A protein and the small-molecule ligand that binds it are described below.
Small molecule (SMILES): CCCCCCCCO[C@@H]1O[C@H](CO)[C@H](O)[C@H](O)[C@H]1O[C@@H]1O[C@@H](C)[C@@H](O)[C@@H](O)[C@@H]1O

Binding-site contacts:
Ligand atom C6A contacts residue TYR208 of chain 2.A at 3.7 Å (hydrophobic).
Ligand atom O6 contacts residue THR189 of chain 2.A at 2.8 Å (h-bond).
Ligand atom C5A contacts residue HIS177 of chain 2.A at 4.0 Å.
Ligand atom C6 contacts residue ASP270 of chain 2.A at 3.8 Å.
Ligand atom C6A contacts residue GLU247 of chain 2.A at 3.5 Å.
Ligand atom O5A contacts residue PHE180 of chain 2.A at 3.8 Å.
Ligand atom C2 contacts residue WS11 of chain 2.D at 3.9 Å.
Ligand atom C6 contacts residue PRO178 of chain 2.A at 4.1 Å (hydrophobic).
Ligand atom C2A contacts residue HIS177 of chain 2.A at 3.8 Å.
Ligand atom C6A contacts residue PHE180 of chain 2.A at 4.0 Å (hydrophobic).
Ligand atom C6A contacts residue THR189 of chain 2.A at 3.3 Å.
Ligand atom C6A contacts residue TRP244 of chain 2.A at 3.5 Å (hydrophobic).
Ligand atom C20 contacts residue SER183 of chain 2.A at 3.9 Å.
Ligand atom C5A contacts residue GLU247 of chain 2.A at 4.1 Å.
Ligand atom O6 contacts residue TRP244 of chain 2.A at 3.5 Å (h-bond).
Ligand atom C6 contacts residue LEU273 of chain 2.A at 4.0 Å (hydrophobic).
Ligand atom O4 contacts residue ASP270 of chain 2.A at 2.6 Å (salt-bridge).
Ligand atom C3B contacts residue LEU273 of chain 2.A at 4.0 Å (hydrophobic).
Ligand atom O1 contacts residue HIS177 of chain 2.A at 3.5 Å.
Ligand atom O4 contacts residue ALA287 of chain 2.A at 4.0 Å.
Ligand atom C4A contacts residue GLU247 of chain 2.A at 3.5 Å.
Ligand atom O5A contacts residue HIS177 of chain 2.A at 3.3 Å (h-bond).
Ligand atom C6B contacts residue PHE180 of chain 2.A at 4.1 Å (hydrophobic).
Ligand atom C3A contacts residue TRP244 of chain 2.A at 3.8 Å (hydrophobic).
Ligand atom O4A contacts residue GLU247 of chain 2.A at 2.7 Å (salt-bridge).
Ligand atom C4 contacts residue ASP270 of chain 2.A at 3.3 Å.
Ligand atom C20 contacts residue GLY179 of chain 2.A at 3.3 Å.
Ligand atom O3 contacts residue WS11 of chain 2.D at 4.0 Å.
Ligand atom C5A contacts residue TRP244 of chain 2.A at 3.7 Å (hydrophobic).
Ligand atom C4 contacts residue LEU273 of chain 2.A at 4.1 Å (hydrophobic).
Ligand atom C2B contacts residue LEU273 of chain 2.A at 3.9 Å (hydrophobic).
Ligand atom C4A contacts residue TRP244 of chain 2.A at 3.6 Å (hydrophobic).
Ligand atom C2B contacts residue GLY179 of chain 2.A at 3.9 Å.
Ligand atom O6 contacts residue PHE180 of chain 2.A at 3.4 Å.
Ligand atom O4A contacts residue HIS177 of chain 2.A at 2.8 Å (h-bond).
Ligand atom C1A contacts residue HIS177 of chain 2.A at 3.9 Å.
Ligand atom O2 contacts residue WS11 of chain 2.D at 3.5 Å (h-bond).
Ligand atom C4B contacts residue PHE180 of chain 2.A at 3.9 Å (hydrophobic).
Ligand atom C4B contacts residue GLY179 of chain 2.A at 4.0 Å.
Ligand atom C4A contacts residue HIS177 of chain 2.A at 3.9 Å.

Sequence of chain 2.A:
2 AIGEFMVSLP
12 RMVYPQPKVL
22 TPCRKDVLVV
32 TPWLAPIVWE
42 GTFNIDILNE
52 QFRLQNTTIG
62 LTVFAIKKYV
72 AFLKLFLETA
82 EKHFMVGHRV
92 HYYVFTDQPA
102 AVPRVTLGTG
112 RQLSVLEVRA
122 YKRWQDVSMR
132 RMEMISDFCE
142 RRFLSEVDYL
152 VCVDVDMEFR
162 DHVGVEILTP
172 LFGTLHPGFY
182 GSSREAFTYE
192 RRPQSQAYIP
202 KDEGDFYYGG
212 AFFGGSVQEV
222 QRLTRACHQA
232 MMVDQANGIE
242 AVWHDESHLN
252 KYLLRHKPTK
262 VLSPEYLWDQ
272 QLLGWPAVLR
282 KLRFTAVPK